Sequence of chain 4.E:
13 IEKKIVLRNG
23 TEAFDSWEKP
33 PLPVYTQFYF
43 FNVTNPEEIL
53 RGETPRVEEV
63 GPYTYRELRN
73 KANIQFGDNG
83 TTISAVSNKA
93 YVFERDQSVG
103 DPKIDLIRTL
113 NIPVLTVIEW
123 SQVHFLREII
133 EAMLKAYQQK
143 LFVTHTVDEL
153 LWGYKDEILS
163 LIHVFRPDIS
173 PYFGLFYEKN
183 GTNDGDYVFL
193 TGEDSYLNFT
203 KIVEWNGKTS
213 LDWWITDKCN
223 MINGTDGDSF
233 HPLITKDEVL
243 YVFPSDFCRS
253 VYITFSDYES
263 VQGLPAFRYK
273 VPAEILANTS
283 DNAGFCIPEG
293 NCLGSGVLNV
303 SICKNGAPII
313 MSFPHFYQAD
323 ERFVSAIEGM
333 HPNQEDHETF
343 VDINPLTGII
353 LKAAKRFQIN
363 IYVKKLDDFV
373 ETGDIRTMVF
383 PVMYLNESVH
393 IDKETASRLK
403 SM

A small-molecule ligand and the protein it binds are described below.
Small molecule (SMILES): CC(=O)N[C@@H]1[C@@H](O)[C@H](O)[C@@H](CO)O[C@H]1O

Binding-site contacts:
Ligand atom C2 contacts residue ASN200 of chain 4.E at 2.5 Å.
Ligand atom C7 contacts residue LEU192 of chain 4.E at 3.8 Å (hydrophobic).
Ligand atom O7 contacts residue LYS203 of chain 4.E at 4.0 Å.
Ligand atom O5 contacts residue ASN200 of chain 4.E at 2.5 Å (h-bond).
Ligand atom C5 contacts residue SER197 of chain 4.E at 4.2 Å.
Ligand atom C1 contacts residue ASN200 of chain 4.E at 1.4 Å.
Ligand atom C8 contacts residue LEU192 of chain 4.E at 3.7 Å (hydrophobic).
Ligand atom C5 contacts residue ASN200 of chain 4.E at 3.3 Å.
Ligand atom C4 contacts residue ASN200 of chain 4.E at 3.8 Å.
Ligand atom C1 contacts residue LEU192 of chain 4.E at 3.9 Å (hydrophobic).
Ligand atom O6 contacts residue ASN200 of chain 4.E at 3.0 Å (h-bond).
Ligand atom C6 contacts residue SER197 of chain 4.E at 4.3 Å.
Ligand atom C7 contacts residue ASN200 of chain 4.E at 3.6 Å.
Ligand atom C6 contacts residue LEU199 of chain 4.E at 4.1 Å (hydrophobic).
Ligand atom O5 contacts residue SER197 of chain 4.E at 4.0 Å.
Ligand atom N2 contacts residue LEU192 of chain 4.E at 3.5 Å.
Ligand atom C3 contacts residue ASN200 of chain 4.E at 3.7 Å.
Ligand atom C2 contacts residue LEU192 of chain 4.E at 4.3 Å (hydrophobic).
Ligand atom O7 contacts residue ASN200 of chain 4.E at 3.3 Å (h-bond).
Ligand atom C8 contacts residue VAL205 of chain 4.E at 3.7 Å (hydrophobic).
Ligand atom N2 contacts residue ASN200 of chain 4.E at 3.3 Å (h-bond).
Ligand atom C6 contacts residue ASN200 of chain 4.E at 3.3 Å.